Sequence of chain 27.C:
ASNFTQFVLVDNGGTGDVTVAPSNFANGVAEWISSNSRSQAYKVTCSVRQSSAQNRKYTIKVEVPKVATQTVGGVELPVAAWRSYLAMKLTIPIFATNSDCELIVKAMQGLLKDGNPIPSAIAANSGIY

This protein binds this small molecule.
Small molecule (SMILES): Nc1ccn([C@@H]2O[C@H](CO[P](=O)(O)O[C@H]3[C@@H](O)[C@H](n4cnc5c(N)ncnc54)O[C@@H]3CO[P](=O)(O)O[C@H]3[C@@H](O)[C@H](n4cnc5c(=O)nc(N)[nH]c54)O[C@@H]3CO[P](=O)(O)O[C@H]3[C@@H](O)[C@H](n4cnc5c(N)ncnc54)O[C@@H]3CO[P](=O)(O)O[C@H]3[C@@H](O)[C@H](n4cnc5c(N)ncnc54)O[C@@H]3CO[P](=O)(O)O[C@H]3[C@@H](O)[C@H](n4ccc(=O)[nH]c4=O)O[C@@H]3CO[P](=O)(O)O[C@H]3[C@@H](O)[C@H](n4ccc(N)nc4=O)O[C@@H]3CO[P](=O)(O)O[C@H]3[C@@H](O)[C@H](n4ccc(=O)[nH]c4=O)O[C@@H]3CO[P](=O)(O)O[C@H]3[C@@H](O)[C@H](n4cnc5c(=O)nc(N)[nH]c54)O[C@@H]3CO)[C@@H](O)[C@H]2O)c(=O)n1

Sequence of chain 53.C:
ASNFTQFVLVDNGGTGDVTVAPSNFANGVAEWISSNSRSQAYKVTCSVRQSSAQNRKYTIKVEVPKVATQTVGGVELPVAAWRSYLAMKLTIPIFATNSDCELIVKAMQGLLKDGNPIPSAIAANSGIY

Binding-site contacts:
Ligand atom O5' contacts residue ARG49 of chain 27.C at 3.6 Å (salt-bridge).
Ligand atom C8 contacts residue LYS61 of chain 53.C at 3.6 Å.
Ligand atom OP1 contacts residue SER52 of chain 27.C at 3.1 Å.
Ligand atom OP2 contacts residue LYS57 of chain 27.C at 3.0 Å (salt-bridge).
Ligand atom N6 contacts residue CYS46 of chain 53.C at 3.6 Å (h-bond).
Ligand atom OP1 contacts residue LYS57 of chain 27.C at 2.9 Å.
Ligand atom C5' contacts residue LYS57 of chain 27.C at 3.8 Å.
Ligand atom O5' contacts residue LYS89 of chain 27.C at 3.2 Å (salt-bridge).
Ligand atom OP1 contacts residue ASN55 of chain 27.C at 3.2 Å.
Ligand atom OP2 contacts residue TYR85 of chain 53.C at 2.6 Å (h-bond).
Ligand atom OP2 contacts residue LYS57 of chain 27.C at 3.5 Å (salt-bridge).
Ligand atom N7 contacts residue THR45 of chain 53.C at 2.7 Å (h-bond).
Ligand atom O3' contacts residue SER51 of chain 27.C at 3.3 Å (h-bond).
Ligand atom P contacts residue ARG49 of chain 27.C at 3.7 Å.
Ligand atom C5 contacts residue THR45 of chain 53.C at 3.4 Å.
Ligand atom O4' contacts residue LYS61 of chain 53.C at 3.7 Å.
Ligand atom OP2 contacts residue THR91 of chain 27.C at 3.7 Å.
Ligand atom C2 contacts residue SER47 of chain 53.C at 3.2 Å.
Ligand atom OP1 contacts residue ASN55 of chain 27.C at 3.0 Å (h-bond).
Ligand atom O3' contacts residue ARG49 of chain 27.C at 3.6 Å (salt-bridge).
Ligand atom N6 contacts residue THR59 of chain 53.C at 2.7 Å (h-bond).
Ligand atom OP2 contacts residue LYS43 of chain 53.C at 2.7 Å (salt-bridge).
Ligand atom C6 contacts residue THR59 of chain 53.C at 3.5 Å.
Ligand atom P contacts residue SER51 of chain 27.C at 3.2 Å.
Ligand atom OP1 contacts residue SER51 of chain 27.C at 2.7 Å (h-bond).
Ligand atom N1 contacts residue SER47 of chain 53.C at 2.7 Å (h-bond).
Ligand atom N7 contacts residue LYS61 of chain 53.C at 3.4 Å.
Ligand atom N7 contacts residue TYR85 of chain 53.C at 3.8 Å.
Ligand atom C4' contacts residue ARG49 of chain 27.C at 3.6 Å.
Ligand atom P contacts residue LYS57 of chain 27.C at 3.1 Å.
Ligand atom OP1 contacts residue ARG49 of chain 27.C at 2.6 Å (salt-bridge).
Ligand atom N1 contacts residue THR59 of chain 53.C at 3.4 Å.
Ligand atom OP2 contacts residue LYS89 of chain 27.C at 3.5 Å (salt-bridge).
Ligand atom O5' contacts residue LYS57 of chain 27.C at 2.8 Å (salt-bridge).
Ligand atom N9 contacts residue LYS61 of chain 53.C at 3.8 Å.
Ligand atom OP2 contacts residue SER51 of chain 27.C at 3.3 Å (h-bond).
Ligand atom N6 contacts residue THR45 of chain 53.C at 2.8 Å (h-bond).
Ligand atom C5' contacts residue ARG49 of chain 27.C at 2.6 Å.
Ligand atom OP1 contacts residue LYS89 of chain 27.C at 3.5 Å (salt-bridge).
Ligand atom C6 contacts residue THR45 of chain 53.C at 3.4 Å.